A protein and the small-molecule ligand that binds it are described below.
Small molecule (SMILES): CC(=O)N[C@@H]1[C@@H](O)[C@H](O)[C@@H](CO)O[C@H]1O

Binding-site contacts:
Ligand atom N2 contacts residue ASN77 of chain 1.A at 2.9 Å (h-bond).
Ligand atom C2 contacts residue ASN77 of chain 1.A at 2.5 Å.
Ligand atom O5 contacts residue THR79 of chain 1.A at 4.1 Å.
Ligand atom C5 contacts residue ASN77 of chain 1.A at 3.7 Å.
Ligand atom C7 contacts residue ASN77 of chain 1.A at 3.5 Å.
Ligand atom C5 contacts residue SER80 of chain 1.A at 4.5 Å.
Ligand atom O7 contacts residue ASN77 of chain 1.A at 3.8 Å.
Ligand atom C1 contacts residue SER80 of chain 1.A at 4.1 Å.
Ligand atom C1 contacts residue THR79 of chain 1.A at 3.8 Å.
Ligand atom O5 contacts residue SER80 of chain 1.A at 3.5 Å.
Ligand atom C1 contacts residue ASN77 of chain 1.A at 1.4 Å.
Ligand atom O6 contacts residue SER80 of chain 1.A at 3.5 Å.
Ligand atom C5 contacts residue THR79 of chain 1.A at 4.1 Å.
Ligand atom C4 contacts residue ASN77 of chain 1.A at 4.3 Å.
Ligand atom O5 contacts residue ASN77 of chain 1.A at 2.4 Å (h-bond).
Ligand atom C3 contacts residue ASN77 of chain 1.A at 3.8 Å.

Sequence of chain 1.A:
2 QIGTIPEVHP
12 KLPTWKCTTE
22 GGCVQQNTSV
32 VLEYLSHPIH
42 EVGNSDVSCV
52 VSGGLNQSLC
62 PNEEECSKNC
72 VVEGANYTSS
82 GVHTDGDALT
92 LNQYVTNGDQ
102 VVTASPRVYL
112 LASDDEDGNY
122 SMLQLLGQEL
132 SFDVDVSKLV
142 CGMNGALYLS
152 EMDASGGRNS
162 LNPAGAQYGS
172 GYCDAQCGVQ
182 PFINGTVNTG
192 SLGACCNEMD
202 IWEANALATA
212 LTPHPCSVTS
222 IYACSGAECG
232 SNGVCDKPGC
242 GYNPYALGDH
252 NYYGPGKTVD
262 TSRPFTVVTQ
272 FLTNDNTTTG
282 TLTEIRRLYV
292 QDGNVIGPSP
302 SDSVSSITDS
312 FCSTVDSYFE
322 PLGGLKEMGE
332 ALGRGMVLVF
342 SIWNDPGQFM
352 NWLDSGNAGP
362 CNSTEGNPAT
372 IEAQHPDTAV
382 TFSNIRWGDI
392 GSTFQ